Binding-site contacts:
Ligand atom C5 contacts residue NDP1 of chain 1.D at 3.5 Å.
Ligand atom NAG contacts residue ILE14 of chain 1.A at 3.0 Å (h-bond).
Ligand atom NAH contacts residue ILE14 of chain 1.A at 3.7 Å.
Ligand atom N1 contacts residue NDP1 of chain 1.D at 3.8 Å.
Ligand atom NAH contacts residue ASP54 of chain 1.A at 2.9 Å (salt-bridge).
Ligand atom NAG contacts residue PHE58 of chain 1.A at 3.7 Å.
Ligand atom CAU contacts residue PHE58 of chain 1.A at 3.8 Å (hydrophobic).
Ligand atom NAG contacts residue LEU164 of chain 1.A at 3.2 Å (h-bond).
Ligand atom OAZ contacts residue ILE112 of chain 1.A at 3.8 Å.
Ligand atom NAH contacts residue CYS15 of chain 1.A at 3.2 Å (h-bond).
Ligand atom CL contacts residue ASN108 of chain 1.A at 3.7 Å.
Ligand atom OBE contacts residue LEU46 of chain 1.A at 2.8 Å (h-bond).
Ligand atom N1 contacts residue ILE14 of chain 1.A at 3.5 Å.
Ligand atom NAG contacts residue TYR170 of chain 1.A at 3.4 Å (h-bond).
Ligand atom CBC contacts residue SER111 of chain 1.A at 3.5 Å.
Ligand atom NAG contacts residue NDP1 of chain 1.D at 3.5 Å (h-bond).
Ligand atom CAM contacts residue ASN108 of chain 1.A at 3.1 Å.
Ligand atom C2 contacts residue ASP54 of chain 1.A at 3.6 Å.
Ligand atom C6 contacts residue PHE58 of chain 1.A at 3.6 Å (hydrophobic).
Ligand atom C2 contacts residue CYS15 of chain 1.A at 3.5 Å (hydrophobic).
Ligand atom CAR contacts residue PHE58 of chain 1.A at 3.5 Å (hydrophobic).
Ligand atom CAO contacts residue PHE58 of chain 1.A at 3.8 Å (hydrophobic).
Ligand atom N1 contacts residue PHE58 of chain 1.A at 3.5 Å.
Ligand atom C4 contacts residue ASP54 of chain 1.A at 3.4 Å.
Ligand atom NAH contacts residue THR185 of chain 1.A at 3.4 Å (h-bond).
Ligand atom N1 contacts residue CYS15 of chain 1.A at 3.3 Å.
Ligand atom CAK contacts residue NDP1 of chain 1.D at 3.4 Å.
Ligand atom N3 contacts residue ASP54 of chain 1.A at 2.7 Å (salt-bridge).
Ligand atom C6 contacts residue ILE14 of chain 1.A at 3.7 Å (hydrophobic).
Ligand atom C2 contacts residue ALA16 of chain 1.A at 3.7 Å (hydrophobic).
Ligand atom N3 contacts residue ALA16 of chain 1.A at 3.6 Å.
Ligand atom CAI contacts residue NDP1 of chain 1.D at 3.8 Å.
Ligand atom OBE contacts residue VAL45 of chain 1.A at 3.3 Å.
Ligand atom C2 contacts residue PHE58 of chain 1.A at 3.7 Å (hydrophobic).
Ligand atom CAJ contacts residue ASP54 of chain 1.A at 3.2 Å.
Ligand atom CL contacts residue ILE112 of chain 1.A at 3.8 Å.
Ligand atom CAQ contacts residue ASP54 of chain 1.A at 3.2 Å.
Ligand atom CAL contacts residue NDP1 of chain 1.D at 3.6 Å.
Ligand atom N1 contacts residue ALA16 of chain 1.A at 3.8 Å.
Ligand atom C6 contacts residue NDP1 of chain 1.D at 3.4 Å.

This small molecule binds to this protein.
Small molecule (SMILES): Nc1nc(N)c(-c2cccc(Cl)c2)c(CCCOc2cccc(OCCCC(=O)O)c2)n1

Sequence of chain 1.A:
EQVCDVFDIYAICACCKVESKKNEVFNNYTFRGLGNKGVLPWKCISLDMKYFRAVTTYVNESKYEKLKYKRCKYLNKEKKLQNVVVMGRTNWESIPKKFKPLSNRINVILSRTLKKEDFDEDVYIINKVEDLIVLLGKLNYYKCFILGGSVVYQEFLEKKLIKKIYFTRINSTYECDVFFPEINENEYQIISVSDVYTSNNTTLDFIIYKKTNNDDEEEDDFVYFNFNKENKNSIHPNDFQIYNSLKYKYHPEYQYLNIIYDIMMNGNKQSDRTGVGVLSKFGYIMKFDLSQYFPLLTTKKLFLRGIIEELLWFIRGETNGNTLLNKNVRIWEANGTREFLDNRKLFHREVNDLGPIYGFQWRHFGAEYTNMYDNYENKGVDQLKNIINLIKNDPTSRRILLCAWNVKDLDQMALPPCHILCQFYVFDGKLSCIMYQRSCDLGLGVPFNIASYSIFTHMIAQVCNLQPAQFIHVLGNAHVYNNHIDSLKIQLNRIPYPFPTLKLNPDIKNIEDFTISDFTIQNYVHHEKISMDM